Binding-site contacts:
Ligand atom C1 contacts residue ASN275 of chain 1.D at 1.4 Å.
Ligand atom O4 contacts residue LYS395 of chain 1.D at 4.2 Å.
Ligand atom C3 contacts residue ASN275 of chain 1.D at 3.8 Å.
Ligand atom C4 contacts residue LYS395 of chain 1.D at 3.6 Å.
Ligand atom C4 contacts residue ASN275 of chain 1.D at 4.3 Å.
Ligand atom C2 contacts residue ASN275 of chain 1.D at 2.5 Å.
Ligand atom O5 contacts residue ASN275 of chain 1.D at 2.4 Å (h-bond).
Ligand atom N2 contacts residue ASN275 of chain 1.D at 2.9 Å (h-bond).
Ligand atom C3 contacts residue LYS395 of chain 1.D at 3.6 Å.
Ligand atom C5 contacts residue ASN275 of chain 1.D at 3.7 Å.
Ligand atom O6 contacts residue LYS395 of chain 1.D at 3.4 Å.
Ligand atom C1 contacts residue LEU394 of chain 1.D at 4.1 Å (hydrophobic).
Ligand atom C7 contacts residue ASN275 of chain 1.D at 3.5 Å.
Ligand atom O6 contacts residue GLU396 of chain 1.D at 3.4 Å (salt-bridge).
Ligand atom O6 contacts residue LEU394 of chain 1.D at 3.9 Å.
Ligand atom O5 contacts residue LEU394 of chain 1.D at 3.6 Å.
Ligand atom N2 contacts residue LYS395 of chain 1.D at 4.3 Å.
Ligand atom C2 contacts residue LYS395 of chain 1.D at 3.7 Å.
Ligand atom O3 contacts residue LYS395 of chain 1.D at 2.9 Å (salt-bridge).
Ligand atom O7 contacts residue ASN275 of chain 1.D at 3.2 Å (h-bond).

Sequence of chain 1.D:
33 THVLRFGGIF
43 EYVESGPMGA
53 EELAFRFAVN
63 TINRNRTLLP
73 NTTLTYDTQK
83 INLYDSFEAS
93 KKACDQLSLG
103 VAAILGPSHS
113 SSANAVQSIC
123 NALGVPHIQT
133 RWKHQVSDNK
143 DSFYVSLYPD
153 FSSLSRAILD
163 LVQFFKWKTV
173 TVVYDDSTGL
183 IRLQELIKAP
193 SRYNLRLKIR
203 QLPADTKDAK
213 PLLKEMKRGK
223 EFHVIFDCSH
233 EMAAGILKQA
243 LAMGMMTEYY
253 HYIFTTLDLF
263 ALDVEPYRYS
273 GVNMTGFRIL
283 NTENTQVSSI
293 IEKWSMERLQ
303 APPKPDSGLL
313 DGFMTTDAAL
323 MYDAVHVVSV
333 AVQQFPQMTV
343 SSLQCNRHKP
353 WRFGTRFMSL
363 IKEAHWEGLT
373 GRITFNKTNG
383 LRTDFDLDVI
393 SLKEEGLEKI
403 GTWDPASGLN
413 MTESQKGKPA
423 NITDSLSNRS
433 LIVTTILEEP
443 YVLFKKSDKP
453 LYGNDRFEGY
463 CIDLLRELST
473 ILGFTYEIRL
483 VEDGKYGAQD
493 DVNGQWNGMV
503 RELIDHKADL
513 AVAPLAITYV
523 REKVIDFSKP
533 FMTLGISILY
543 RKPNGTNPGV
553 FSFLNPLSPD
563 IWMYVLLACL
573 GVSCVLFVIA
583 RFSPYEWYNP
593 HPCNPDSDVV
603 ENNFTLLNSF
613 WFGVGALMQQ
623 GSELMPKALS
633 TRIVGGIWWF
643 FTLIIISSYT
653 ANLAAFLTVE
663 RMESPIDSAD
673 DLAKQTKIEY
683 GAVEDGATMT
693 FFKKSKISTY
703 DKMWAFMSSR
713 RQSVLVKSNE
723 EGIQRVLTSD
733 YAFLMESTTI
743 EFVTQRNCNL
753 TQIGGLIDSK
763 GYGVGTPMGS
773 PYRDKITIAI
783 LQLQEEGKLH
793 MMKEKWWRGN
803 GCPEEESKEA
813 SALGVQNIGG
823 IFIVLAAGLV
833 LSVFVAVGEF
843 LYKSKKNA

The small molecule below binds the protein below.
Small molecule (SMILES): CC(=O)N[C@@H]1[C@@H](O)[C@H](O)[C@@H](CO)O[C@H]1O